The protein below binds the small molecule below.
Small molecule (SMILES): CC(=O)N[C@@H]1[C@@H](O)[C@H](O)[C@@H](CO)O[C@H]1O

Binding-site contacts:
Ligand atom C6 contacts residue THR70 of chain 1.A at 4.3 Å.
Ligand atom C8 contacts residue VAL67 of chain 1.A at 4.3 Å (hydrophobic).
Ligand atom C5 contacts residue THR70 of chain 1.A at 4.3 Å.
Ligand atom C8 contacts residue ASN68 of chain 1.A at 3.7 Å.
Ligand atom N2 contacts residue ASN68 of chain 1.A at 2.5 Å (h-bond).
Ligand atom C1 contacts residue THR70 of chain 1.A at 3.8 Å.
Ligand atom C5 contacts residue ASN68 of chain 1.A at 3.9 Å.
Ligand atom C2 contacts residue ASN68 of chain 1.A at 2.5 Å.
Ligand atom O5 contacts residue THR70 of chain 1.A at 3.2 Å.
Ligand atom C7 contacts residue ASN68 of chain 1.A at 3.0 Å.
Ligand atom C1 contacts residue ASN68 of chain 1.A at 1.5 Å.
Ligand atom O5 contacts residue ASN68 of chain 1.A at 2.5 Å (h-bond).
Ligand atom C3 contacts residue ASN68 of chain 1.A at 3.8 Å.
Ligand atom O7 contacts residue ASN68 of chain 1.A at 3.5 Å (h-bond).

Sequence of chain 1.A:
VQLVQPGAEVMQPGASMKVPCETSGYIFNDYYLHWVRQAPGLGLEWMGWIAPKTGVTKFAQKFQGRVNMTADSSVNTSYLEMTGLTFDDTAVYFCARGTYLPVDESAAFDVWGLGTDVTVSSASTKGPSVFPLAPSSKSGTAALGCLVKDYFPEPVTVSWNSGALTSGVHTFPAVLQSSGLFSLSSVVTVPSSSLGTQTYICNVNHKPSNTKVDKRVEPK